This protein binds this small molecule.
Small molecule (SMILES): Nc1nc(=O)c2ncn([C@@H]3O[C@H](CO[P](=O)(O)O[C@H]4[C@@H](O)[C@H](n5cnc6c(N)ncnc65)O[C@@H]4CO[P](=O)(O)O[C@@H]4[C@@H](O)[C@H](n5cnc6c(N)ncnc65)O[C@@H]4COP(=O)=O)[C@@H](O)[C@H]3O)c2[nH]1

Sequence of chain 32.E:
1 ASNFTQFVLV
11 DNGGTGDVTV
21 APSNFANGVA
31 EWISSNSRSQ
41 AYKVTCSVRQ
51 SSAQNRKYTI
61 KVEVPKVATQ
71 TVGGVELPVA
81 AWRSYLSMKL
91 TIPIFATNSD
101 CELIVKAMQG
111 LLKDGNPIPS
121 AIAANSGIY

Binding-site contacts:
Ligand atom O6 contacts residue LYS61 of chain 58.E at 3.0 Å (salt-bridge).
Ligand atom N6 contacts residue THR91 of chain 32.E at 3.5 Å (h-bond).
Ligand atom N9 contacts residue TYR85 of chain 58.E at 4.0 Å.
Ligand atom N7 contacts residue TYR85 of chain 58.E at 3.7 Å.
Ligand atom C6 contacts residue SER47 of chain 58.E at 3.9 Å.
Ligand atom N7 contacts residue THR45 of chain 58.E at 2.5 Å (h-bond).
Ligand atom N6 contacts residue CYS46 of chain 58.E at 3.4 Å (h-bond).
Ligand atom P contacts residue LYS43 of chain 58.E at 3.2 Å.
Ligand atom C6 contacts residue VAL29 of chain 58.E at 4.1 Å (hydrophobic).
Ligand atom C6 contacts residue THR59 of chain 58.E at 3.6 Å.
Ligand atom N6 contacts residue SER47 of chain 58.E at 4.1 Å.
Ligand atom C4 contacts residue LYS61 of chain 58.E at 3.7 Å.
Ligand atom C6 contacts residue TYR85 of chain 58.E at 3.4 Å (hydrophobic).
Ligand atom N6 contacts residue LYS61 of chain 58.E at 4.1 Å.
Ligand atom C5 contacts residue THR45 of chain 58.E at 3.1 Å.
Ligand atom N1 contacts residue TYR85 of chain 58.E at 3.5 Å.
Ligand atom OP1 contacts residue TYR85 of chain 58.E at 3.5 Å (h-bond).
Ligand atom C5' contacts residue TYR85 of chain 58.E at 4.0 Å (hydrophobic).
Ligand atom N1 contacts residue THR59 of chain 58.E at 3.5 Å.
Ligand atom C8 contacts residue THR45 of chain 58.E at 3.8 Å.
Ligand atom C6 contacts residue THR45 of chain 58.E at 3.1 Å.
Ligand atom C8 contacts residue TYR85 of chain 58.E at 3.8 Å (hydrophobic).
Ligand atom OP2 contacts residue LYS43 of chain 58.E at 2.7 Å (salt-bridge).
Ligand atom C5 contacts residue LYS61 of chain 58.E at 3.7 Å.
Ligand atom OP2 contacts residue GLU63 of chain 58.E at 3.6 Å (salt-bridge).
Ligand atom P contacts residue TYR85 of chain 58.E at 3.7 Å.
Ligand atom C2 contacts residue THR59 of chain 58.E at 4.1 Å.
Ligand atom C2 contacts residue SER47 of chain 58.E at 3.4 Å.
Ligand atom C8 contacts residue LYS61 of chain 58.E at 3.7 Å.
Ligand atom C5 contacts residue TYR85 of chain 58.E at 3.5 Å (hydrophobic).
Ligand atom N6 contacts residue TYR85 of chain 58.E at 3.4 Å.
Ligand atom C5 contacts residue VAL29 of chain 58.E at 4.0 Å (hydrophobic).
Ligand atom N6 contacts residue THR45 of chain 58.E at 2.5 Å (h-bond).
Ligand atom C4 contacts residue TYR85 of chain 58.E at 3.8 Å (hydrophobic).
Ligand atom OP1 contacts residue LYS43 of chain 58.E at 2.9 Å (salt-bridge).
Ligand atom N7 contacts residue LYS61 of chain 58.E at 3.7 Å.
Ligand atom N6 contacts residue THR59 of chain 58.E at 2.8 Å (h-bond).
Ligand atom N9 contacts residue LYS61 of chain 58.E at 3.7 Å.
Ligand atom C6 contacts residue LYS61 of chain 58.E at 3.8 Å.
Ligand atom N1 contacts residue SER47 of chain 58.E at 2.9 Å (h-bond).

Sequence of chain 58.E:
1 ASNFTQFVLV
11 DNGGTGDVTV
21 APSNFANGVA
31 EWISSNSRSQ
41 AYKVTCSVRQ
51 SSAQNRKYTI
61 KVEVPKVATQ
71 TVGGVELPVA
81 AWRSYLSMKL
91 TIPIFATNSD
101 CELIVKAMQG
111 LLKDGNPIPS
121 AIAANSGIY